A protein and the small-molecule ligand that binds it are described below.
Small molecule (SMILES): NC(=O)CC[C@H](NC(=O)[C@@H]1CCCN1C(=O)[C@@H](N)Cc1c[nH]cn1)C(=O)NCC(=O)N1CCC[C@H]1C(=O)N1CCC[C@H]1C(=O)N[C@@H](CS)C(=O)N[C@@H](CCCC[NH3+])C(N)=O

Sequence of chain 2.B:
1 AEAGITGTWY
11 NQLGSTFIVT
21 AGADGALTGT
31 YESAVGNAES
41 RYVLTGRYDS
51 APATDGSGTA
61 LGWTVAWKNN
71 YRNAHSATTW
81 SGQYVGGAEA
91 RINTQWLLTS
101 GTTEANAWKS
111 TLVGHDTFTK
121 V

Binding-site contacts:
Ligand atom N contacts residue TRP108 of chain 1.A at 3.7 Å.
Ligand atom O contacts residue LEA1 of chain 2.F at 3.2 Å (h-bond).
Ligand atom OE1 contacts residue TRP67 of chain 2.B at 3.7 Å.
Ligand atom CA contacts residue TRP108 of chain 1.A at 3.5 Å (hydrophobic).
Ligand atom CA contacts residue LEA1 of chain 2.F at 3.6 Å.
Ligand atom SG contacts residue LEA1 of chain 2.F at 1.8 Å.
Ligand atom OE1 contacts residue THR78 of chain 2.B at 2.6 Å (h-bond).
Ligand atom CG contacts residue TRP67 of chain 2.B at 3.4 Å (hydrophobic).
Ligand atom NE2 contacts residue THR78 of chain 2.B at 3.8 Å.
Ligand atom CG contacts residue TRP67 of chain 2.B at 3.9 Å (hydrophobic).
Ligand atom N contacts residue LEA1 of chain 2.F at 3.4 Å (h-bond).
Ligand atom CA contacts residue SER33 of chain 2.B at 3.3 Å.
Ligand atom CA contacts residue ALA34 of chain 2.B at 3.8 Å (hydrophobic).
Ligand atom CD2 contacts residue SER76 of chain 2.B at 3.7 Å.
Ligand atom OE1 contacts residue LEU98 of chain 2.B at 3.7 Å.
Ligand atom N contacts residue LEA1 of chain 2.F at 1.3 Å.
Ligand atom CD contacts residue LEA1 of chain 2.F at 3.9 Å.
Ligand atom CB contacts residue TRP108 of chain 1.A at 3.8 Å (hydrophobic).
Ligand atom CE1 contacts residue TRP67 of chain 2.B at 3.5 Å (hydrophobic).
Ligand atom ND1 contacts residue TRP108 of chain 1.A at 4.0 Å.
Ligand atom O contacts residue SER33 of chain 2.B at 2.8 Å (h-bond).
Ligand atom CB contacts residue TRP108 of chain 1.A at 3.8 Å (hydrophobic).
Ligand atom CB contacts residue TRP67 of chain 2.B at 3.8 Å (hydrophobic).
Ligand atom C contacts residue SER33 of chain 2.B at 3.4 Å.
Ligand atom O contacts residue LEU13 of chain 2.B at 3.3 Å.
Ligand atom CD contacts residue THR78 of chain 2.B at 3.8 Å.
Ligand atom CB contacts residue LEA1 of chain 2.F at 3.6 Å.
Ligand atom NE2 contacts residue TRP96 of chain 2.B at 3.4 Å.
Ligand atom CB contacts residue SER33 of chain 2.B at 3.6 Å.
Ligand atom CD contacts residue TRP108 of chain 1.A at 3.4 Å (hydrophobic).
Ligand atom CG contacts residue TYR42 of chain 2.B at 3.8 Å (hydrophobic).
Ligand atom CB contacts residue TRP67 of chain 2.B at 3.8 Å (hydrophobic).
Ligand atom CG contacts residue ALA105 of chain 1.A at 3.6 Å (hydrophobic).
Ligand atom CB contacts residue LEA1 of chain 2.F at 2.6 Å.
Ligand atom CA contacts residue LEA1 of chain 2.F at 2.4 Å.
Ligand atom C contacts residue LEA1 of chain 2.F at 2.8 Å.
Ligand atom NE2 contacts residue LEU98 of chain 2.B at 3.9 Å.
Ligand atom CB contacts residue TYR42 of chain 2.B at 3.6 Å (hydrophobic).
Ligand atom NE2 contacts residue SER76 of chain 2.B at 3.0 Å (h-bond).
Ligand atom NE2 contacts residue TRP67 of chain 2.B at 3.5 Å.

Sequence of chain 1.A:
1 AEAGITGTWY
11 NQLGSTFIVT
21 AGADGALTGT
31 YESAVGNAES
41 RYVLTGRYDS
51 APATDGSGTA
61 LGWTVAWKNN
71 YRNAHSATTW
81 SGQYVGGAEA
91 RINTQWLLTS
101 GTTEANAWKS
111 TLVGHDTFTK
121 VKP